Binding-site contacts:
Ligand atom C5 contacts residue ASN710 of chain 1.B at 3.6 Å.
Ligand atom O7 contacts residue ASN710 of chain 1.B at 3.2 Å (h-bond).
Ligand atom C3 contacts residue ASN710 of chain 1.B at 3.6 Å.
Ligand atom C8 contacts residue ASN710 of chain 1.B at 3.8 Å.
Ligand atom C4 contacts residue ASN710 of chain 1.B at 4.2 Å.
Ligand atom O5 contacts residue ASN710 of chain 1.B at 2.5 Å (h-bond).
Ligand atom C7 contacts residue ASN710 of chain 1.B at 3.1 Å.
Ligand atom C1 contacts residue ASN710 of chain 1.B at 1.4 Å.
Ligand atom C2 contacts residue ASN710 of chain 1.B at 2.4 Å.
Ligand atom N2 contacts residue ASN710 of chain 1.B at 2.7 Å (h-bond).

Sequence of chain 1.B:
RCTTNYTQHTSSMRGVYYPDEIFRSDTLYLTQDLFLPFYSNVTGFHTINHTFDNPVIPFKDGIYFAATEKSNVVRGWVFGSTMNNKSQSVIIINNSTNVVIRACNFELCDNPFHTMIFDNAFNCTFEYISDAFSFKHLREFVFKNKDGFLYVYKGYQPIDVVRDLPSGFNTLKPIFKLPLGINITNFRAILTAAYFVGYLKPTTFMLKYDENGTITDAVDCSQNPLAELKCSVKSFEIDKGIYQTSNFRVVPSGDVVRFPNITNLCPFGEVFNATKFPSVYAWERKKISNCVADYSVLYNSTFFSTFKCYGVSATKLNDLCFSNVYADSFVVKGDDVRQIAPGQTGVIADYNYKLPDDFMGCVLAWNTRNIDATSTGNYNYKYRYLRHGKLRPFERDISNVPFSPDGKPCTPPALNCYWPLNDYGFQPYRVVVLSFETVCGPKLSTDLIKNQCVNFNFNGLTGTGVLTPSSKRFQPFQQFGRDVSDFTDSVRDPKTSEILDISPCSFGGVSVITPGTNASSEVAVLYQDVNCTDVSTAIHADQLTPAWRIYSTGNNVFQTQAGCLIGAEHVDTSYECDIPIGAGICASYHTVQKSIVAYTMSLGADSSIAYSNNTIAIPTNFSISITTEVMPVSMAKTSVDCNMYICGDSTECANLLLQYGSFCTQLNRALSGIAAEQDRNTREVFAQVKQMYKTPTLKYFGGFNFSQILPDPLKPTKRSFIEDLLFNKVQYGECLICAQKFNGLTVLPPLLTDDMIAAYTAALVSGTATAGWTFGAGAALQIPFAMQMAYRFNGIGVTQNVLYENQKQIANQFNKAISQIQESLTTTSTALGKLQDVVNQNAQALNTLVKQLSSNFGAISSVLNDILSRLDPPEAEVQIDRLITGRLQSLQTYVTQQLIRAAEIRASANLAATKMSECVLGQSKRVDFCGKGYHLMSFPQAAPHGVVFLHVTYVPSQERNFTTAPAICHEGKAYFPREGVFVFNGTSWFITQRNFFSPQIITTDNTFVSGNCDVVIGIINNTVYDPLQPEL

A protein and the small-molecule ligand that binds it are described below.
Small molecule (SMILES): CC(=O)N[C@H]1[C@H](O[C@H]2[C@H](O)[C@@H](NC(C)=O)CO[C@@H]2CO)O[C@H](CO)[C@@H](O)[C@@H]1O